Sequence of chain 1.A:
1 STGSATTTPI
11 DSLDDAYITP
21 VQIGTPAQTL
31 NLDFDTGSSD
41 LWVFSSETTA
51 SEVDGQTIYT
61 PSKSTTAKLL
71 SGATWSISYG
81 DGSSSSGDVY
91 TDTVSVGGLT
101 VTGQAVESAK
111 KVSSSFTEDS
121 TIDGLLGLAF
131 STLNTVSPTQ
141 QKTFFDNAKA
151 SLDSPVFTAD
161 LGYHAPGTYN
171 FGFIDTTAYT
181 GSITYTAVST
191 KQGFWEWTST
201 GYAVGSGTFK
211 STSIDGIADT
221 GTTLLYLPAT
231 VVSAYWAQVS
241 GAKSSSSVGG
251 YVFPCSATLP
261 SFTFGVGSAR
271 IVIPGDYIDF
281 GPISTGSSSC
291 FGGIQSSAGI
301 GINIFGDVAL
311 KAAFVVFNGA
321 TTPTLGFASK

The small molecule below binds the protein below.
Small molecule (SMILES): CC[C@](C)(CN)N1CCOCC1

Binding-site contacts:
Ligand atom C7 contacts residue ALA16 of chain 1.A at 3.6 Å (hydrophobic).
Ligand atom C contacts residue ASP81 of chain 1.A at 3.6 Å.
Ligand atom C3 contacts residue ASP81 of chain 1.A at 3.8 Å.
Ligand atom O contacts residue ASP119 of chain 1.A at 4.2 Å.
Ligand atom C1 contacts residue SER115 of chain 1.A at 3.5 Å.
Ligand atom C2 contacts residue SER115 of chain 1.A at 4.3 Å.
Ligand atom N contacts residue SER115 of chain 1.A at 2.7 Å (h-bond).
Ligand atom C8 contacts residue ASP119 of chain 1.A at 3.6 Å.
Ligand atom O contacts residue ILE10 of chain 1.A at 3.7 Å.
Ligand atom C4 contacts residue SER115 of chain 1.A at 3.9 Å.
Ligand atom C7 contacts residue ASP33 of chain 1.A at 4.4 Å.
Ligand atom C2 contacts residue ASP119 of chain 1.A at 3.5 Å.
Ligand atom C1 contacts residue ASP81 of chain 1.A at 4.1 Å.
Ligand atom C1 contacts residue PHE116 of chain 1.A at 4.5 Å (hydrophobic).
Ligand atom C4 contacts residue ASP119 of chain 1.A at 3.8 Å.
Ligand atom O contacts residue ASP15 of chain 1.A at 3.8 Å.
Ligand atom C1 contacts residue ASP119 of chain 1.A at 3.5 Å.
Ligand atom C6 contacts residue ASP119 of chain 1.A at 3.5 Å.
Ligand atom O contacts residue ALA16 of chain 1.A at 3.5 Å.
Ligand atom C7 contacts residue ASP119 of chain 1.A at 3.6 Å.
Ligand atom C contacts residue SER83 of chain 1.A at 3.9 Å.
Ligand atom O contacts residue ILE122 of chain 1.A at 4.3 Å.
Ligand atom C6 contacts residue ASP15 of chain 1.A at 4.2 Å.
Ligand atom C6 contacts residue ILE10 of chain 1.A at 3.8 Å (hydrophobic).
Ligand atom C contacts residue PHE116 of chain 1.A at 3.5 Å (hydrophobic).
Ligand atom C5 contacts residue ASP119 of chain 1.A at 3.5 Å.
Ligand atom N1 contacts residue ASP119 of chain 1.A at 2.8 Å (salt-bridge).
Ligand atom N contacts residue ASP119 of chain 1.A at 2.9 Å (salt-bridge).
Ligand atom C contacts residue ASP119 of chain 1.A at 4.3 Å.
Ligand atom C7 contacts residue ILE122 of chain 1.A at 3.7 Å (hydrophobic).
Ligand atom C7 contacts residue ASP15 of chain 1.A at 4.4 Å.